Sequence of chain 1.C:
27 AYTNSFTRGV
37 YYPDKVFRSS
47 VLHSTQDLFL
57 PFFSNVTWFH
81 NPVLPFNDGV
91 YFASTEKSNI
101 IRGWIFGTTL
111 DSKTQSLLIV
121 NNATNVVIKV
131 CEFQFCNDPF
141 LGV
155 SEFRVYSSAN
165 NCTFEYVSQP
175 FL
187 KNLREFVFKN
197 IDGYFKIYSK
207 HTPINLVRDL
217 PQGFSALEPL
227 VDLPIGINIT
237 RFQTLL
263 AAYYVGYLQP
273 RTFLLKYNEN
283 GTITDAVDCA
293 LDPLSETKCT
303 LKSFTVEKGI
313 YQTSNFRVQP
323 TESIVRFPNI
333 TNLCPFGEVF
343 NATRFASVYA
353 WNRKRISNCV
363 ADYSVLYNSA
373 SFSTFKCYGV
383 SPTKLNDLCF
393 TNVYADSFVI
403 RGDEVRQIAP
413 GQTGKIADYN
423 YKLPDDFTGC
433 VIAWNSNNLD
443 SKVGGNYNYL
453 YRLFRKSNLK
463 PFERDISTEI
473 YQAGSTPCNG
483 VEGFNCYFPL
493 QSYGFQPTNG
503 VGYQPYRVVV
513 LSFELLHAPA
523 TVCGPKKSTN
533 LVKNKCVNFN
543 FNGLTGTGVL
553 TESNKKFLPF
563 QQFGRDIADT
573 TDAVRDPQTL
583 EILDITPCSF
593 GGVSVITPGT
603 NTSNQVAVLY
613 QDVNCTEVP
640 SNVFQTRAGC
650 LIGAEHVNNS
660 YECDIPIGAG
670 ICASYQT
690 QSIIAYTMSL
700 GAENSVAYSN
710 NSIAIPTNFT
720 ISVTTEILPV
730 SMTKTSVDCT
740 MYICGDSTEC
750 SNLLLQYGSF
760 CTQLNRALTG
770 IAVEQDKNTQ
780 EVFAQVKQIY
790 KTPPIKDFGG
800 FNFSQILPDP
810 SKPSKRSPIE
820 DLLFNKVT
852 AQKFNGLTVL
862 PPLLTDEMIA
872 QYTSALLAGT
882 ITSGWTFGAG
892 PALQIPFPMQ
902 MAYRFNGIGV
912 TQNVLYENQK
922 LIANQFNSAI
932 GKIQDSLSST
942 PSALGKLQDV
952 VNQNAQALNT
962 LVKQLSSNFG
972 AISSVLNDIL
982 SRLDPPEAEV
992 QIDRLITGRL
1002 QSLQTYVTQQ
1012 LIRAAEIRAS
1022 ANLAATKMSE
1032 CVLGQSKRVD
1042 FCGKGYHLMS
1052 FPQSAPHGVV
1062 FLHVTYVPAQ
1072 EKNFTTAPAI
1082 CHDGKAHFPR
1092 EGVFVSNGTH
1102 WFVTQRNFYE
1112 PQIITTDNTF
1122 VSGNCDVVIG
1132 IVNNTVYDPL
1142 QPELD

This small molecule binds to this protein.
Small molecule (SMILES): CC(=O)N[C@@H]1[C@@H](O)[C@H](O)[C@@H](CO)O[C@H]1O

Binding-site contacts:
Ligand atom C7 contacts residue ASN616 of chain 1.C at 3.3 Å.
Ligand atom C2 contacts residue ASN616 of chain 1.C at 2.5 Å.
Ligand atom C3 contacts residue ASN616 of chain 1.C at 3.8 Å.
Ligand atom N2 contacts residue ASN616 of chain 1.C at 2.7 Å (h-bond).
Ligand atom O5 contacts residue ASN616 of chain 1.C at 2.4 Å (h-bond).
Ligand atom O7 contacts residue ASN616 of chain 1.C at 3.9 Å.
Ligand atom C5 contacts residue ASN616 of chain 1.C at 3.7 Å.
Ligand atom C4 contacts residue ASN616 of chain 1.C at 4.2 Å.
Ligand atom C8 contacts residue ASN616 of chain 1.C at 3.6 Å.
Ligand atom C1 contacts residue ASN616 of chain 1.C at 1.4 Å.